The protein below binds the small molecule below.
Small molecule (SMILES): CC(=O)N[C@H]1[C@H](O[C@H]2[C@H](O)[C@@H](NC(C)=O)CO[C@@H]2CO)O[C@H](CO)[C@@H](O)[C@@H]1O

Sequence of chain 1.A:
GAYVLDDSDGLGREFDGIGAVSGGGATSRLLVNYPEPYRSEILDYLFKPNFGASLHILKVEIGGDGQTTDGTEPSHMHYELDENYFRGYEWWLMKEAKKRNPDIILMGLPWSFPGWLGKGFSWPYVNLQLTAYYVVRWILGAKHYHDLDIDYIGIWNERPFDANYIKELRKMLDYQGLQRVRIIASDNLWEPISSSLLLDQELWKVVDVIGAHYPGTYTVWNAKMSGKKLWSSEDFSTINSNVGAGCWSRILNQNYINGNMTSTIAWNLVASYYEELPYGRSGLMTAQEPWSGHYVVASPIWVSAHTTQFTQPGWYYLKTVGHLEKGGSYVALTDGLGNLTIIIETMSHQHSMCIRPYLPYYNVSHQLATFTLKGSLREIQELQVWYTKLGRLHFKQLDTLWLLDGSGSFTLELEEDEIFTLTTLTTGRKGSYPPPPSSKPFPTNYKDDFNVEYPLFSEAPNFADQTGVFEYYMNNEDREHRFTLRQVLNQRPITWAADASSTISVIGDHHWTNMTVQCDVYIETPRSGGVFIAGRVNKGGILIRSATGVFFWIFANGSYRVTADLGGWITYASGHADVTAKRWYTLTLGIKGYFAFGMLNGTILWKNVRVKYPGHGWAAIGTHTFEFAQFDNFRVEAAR

Binding-site contacts:
Ligand atom C6 contacts residue ILE267 of chain 1.A at 3.6 Å (hydrophobic).
Ligand atom O6 contacts residue ASN270 of chain 1.A at 4.5 Å.
Ligand atom C1 contacts residue ASN270 of chain 1.A at 1.4 Å.
Ligand atom C8 contacts residue ARG23 of chain 1.A at 3.5 Å.
Ligand atom O6 contacts residue ASN268 of chain 1.A at 3.8 Å.
Ligand atom O5 contacts residue LYS234 of chain 1.A at 4.0 Å.
Ligand atom C1 contacts residue LYS234 of chain 1.A at 3.5 Å.
Ligand atom O5 contacts residue ASN270 of chain 1.A at 2.2 Å (h-bond).
Ligand atom C8 contacts residue LYS234 of chain 1.A at 4.5 Å.
Ligand atom O6 contacts residue ILE267 of chain 1.A at 3.1 Å (h-bond).
Ligand atom O7 contacts residue ARG23 of chain 1.A at 3.3 Å (salt-bridge).
Ligand atom C3 contacts residue ASN270 of chain 1.A at 3.8 Å.
Ligand atom N2 contacts residue ASN270 of chain 1.A at 3.0 Å (h-bond).
Ligand atom O7 contacts residue ASN270 of chain 1.A at 3.4 Å (h-bond).
Ligand atom C4 contacts residue ASN270 of chain 1.A at 4.2 Å.
Ligand atom C5 contacts residue LYS234 of chain 1.A at 4.0 Å.
Ligand atom O6 contacts residue LYS234 of chain 1.A at 4.4 Å.
Ligand atom C7 contacts residue ARG23 of chain 1.A at 3.9 Å.
Ligand atom C2 contacts residue ASN270 of chain 1.A at 2.4 Å.
Ligand atom C7 contacts residue ASN270 of chain 1.A at 3.4 Å.
Ligand atom C5 contacts residue ASN270 of chain 1.A at 3.5 Å.
Ligand atom C6 contacts residue ASN270 of chain 1.A at 4.5 Å.